A small-molecule ligand and the protein it binds are described below.
Small molecule (SMILES): O=c1[nH]cnc2c(-n3cc(CCN4CCC(Cc5ccc(Cl)cc5)CC4)cn3)nccc12

Sequence of chain 1.D:
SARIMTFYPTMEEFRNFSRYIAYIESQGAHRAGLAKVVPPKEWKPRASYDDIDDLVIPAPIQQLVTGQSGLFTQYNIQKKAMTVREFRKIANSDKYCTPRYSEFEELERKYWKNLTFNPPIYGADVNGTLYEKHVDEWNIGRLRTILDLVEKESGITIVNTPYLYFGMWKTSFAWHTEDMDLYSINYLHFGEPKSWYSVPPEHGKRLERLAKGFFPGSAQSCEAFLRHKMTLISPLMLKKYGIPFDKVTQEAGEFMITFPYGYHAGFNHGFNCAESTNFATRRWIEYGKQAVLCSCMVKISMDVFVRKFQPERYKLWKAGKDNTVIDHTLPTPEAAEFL

Binding-site contacts:
Ligand atom C14 contacts residue HIS277 of chain 1.D at 3.5 Å.
Ligand atom N3 contacts residue HIS189 of chain 1.D at 3.1 Å (h-bond).
Ligand atom N5 contacts residue TYR178 of chain 1.D at 3.7 Å.
Ligand atom C12 contacts residue ZN1 of chain 1.S at 4.0 Å.
Ligand atom C12 contacts residue HIS189 of chain 1.D at 3.6 Å.
Ligand atom N2 contacts residue GLU191 of chain 1.D at 3.4 Å (salt-bridge).
Ligand atom C18 contacts residue TYR178 of chain 1.D at 3.2 Å (hydrophobic).
Ligand atom N4 contacts residue TYR178 of chain 1.D at 3.5 Å.
Ligand atom C11 contacts residue TYR178 of chain 1.D at 4.0 Å (hydrophobic).
Ligand atom C14 contacts residue TRP209 of chain 1.D at 3.8 Å (hydrophobic).
Ligand atom C19 contacts residue PHE186 of chain 1.D at 3.4 Å (hydrophobic).
Ligand atom C19 contacts residue TYR133 of chain 1.D at 3.7 Å (hydrophobic).
Ligand atom N3 contacts residue ZN1 of chain 1.S at 1.9 Å.
Ligand atom C10 contacts residue LYS242 of chain 1.D at 3.6 Å.
Ligand atom N1 contacts residue HIS189 of chain 1.D at 3.2 Å (h-bond).
Ligand atom C13 contacts residue HIS189 of chain 1.D at 3.4 Å.
Ligand atom C13 contacts residue ZN1 of chain 1.S at 3.0 Å.
Ligand atom C15 contacts residue TRP209 of chain 1.D at 3.7 Å (hydrophobic).
Ligand atom N3 contacts residue GLU191 of chain 1.D at 4.0 Å.
Ligand atom C12 contacts residue LYS242 of chain 1.D at 3.5 Å.
Ligand atom C18 contacts residue TYR133 of chain 1.D at 3.6 Å (hydrophobic).
Ligand atom C14 contacts residue HIS189 of chain 1.D at 4.1 Å.
Ligand atom N5 contacts residue TYR133 of chain 1.D at 2.8 Å (h-bond).
Ligand atom C15 contacts residue PHE186 of chain 1.D at 3.6 Å (hydrophobic).
Ligand atom O contacts residue PHE186 of chain 1.D at 3.3 Å.
Ligand atom C19 contacts residue LYS207 of chain 1.D at 4.0 Å.
Ligand atom O contacts residue TYR133 of chain 1.D at 3.7 Å.
Ligand atom N5 contacts residue PHE186 of chain 1.D at 3.9 Å.
Ligand atom C14 contacts residue ZN1 of chain 1.S at 2.7 Å.
Ligand atom C18 contacts residue PHE186 of chain 1.D at 3.9 Å (hydrophobic).
Ligand atom N2 contacts residue HIS189 of chain 1.D at 2.9 Å (h-bond).
Ligand atom C17 contacts residue PHE186 of chain 1.D at 3.9 Å (hydrophobic).
Ligand atom O contacts residue LYS207 of chain 1.D at 2.9 Å (salt-bridge).
Ligand atom N4 contacts residue PHE186 of chain 1.D at 3.9 Å.
Ligand atom N2 contacts residue ZN1 of chain 1.S at 2.8 Å.
Ligand atom N3 contacts residue HIS277 of chain 1.D at 3.4 Å (h-bond).
Ligand atom C16 contacts residue PHE186 of chain 1.D at 3.6 Å (hydrophobic).
Ligand atom C14 contacts residue PHE186 of chain 1.D at 3.9 Å (hydrophobic).
Ligand atom N1 contacts residue ZN1 of chain 1.S at 3.3 Å.
Ligand atom C15 contacts residue ZN1 of chain 1.S at 4.0 Å.